The small molecule below binds the protein below.
Small molecule (SMILES): O=C(CSc1n[nH]c(-c2ccncc2)n1)c1cccs1

Binding-site contacts:
Ligand atom C7 contacts residue GLU121 of chain 1.A at 3.0 Å.
Ligand atom S11 contacts residue GLY50 of chain 1.A at 3.6 Å.
Ligand atom O16 contacts residue VAL57 of chain 1.A at 3.2 Å.
Ligand atom N18 contacts residue VAL57 of chain 1.A at 3.4 Å.
Ligand atom C8 contacts residue THR183 of chain 1.A at 3.6 Å.
Ligand atom C8 contacts residue ALA70 of chain 1.A at 3.6 Å (hydrophobic).
Ligand atom N17 contacts residue VAL57 of chain 1.A at 3.5 Å.
Ligand atom C4 contacts residue ASP184 of chain 1.A at 3.2 Å.
Ligand atom C15 contacts residue LYS72 of chain 1.A at 3.7 Å.
Ligand atom C19 contacts residue VAL57 of chain 1.A at 3.6 Å (hydrophobic).
Ligand atom C3 contacts residue LYS72 of chain 1.A at 3.4 Å.
Ligand atom N18 contacts residue THR183 of chain 1.A at 3.6 Å.
Ligand atom C9 contacts residue LEU173 of chain 1.A at 3.5 Å (hydrophobic).
Ligand atom C6 contacts residue PHE327 of chain 1.A at 3.7 Å (hydrophobic).
Ligand atom N12 contacts residue TYR122 of chain 1.A at 3.7 Å.
Ligand atom C1 contacts residue GLY52 of chain 1.A at 3.7 Å.
Ligand atom S20 contacts residue GLY55 of chain 1.A at 3.6 Å.
Ligand atom N18 contacts residue ASP184 of chain 1.A at 2.9 Å (salt-bridge).
Ligand atom O16 contacts residue THR51 of chain 1.A at 3.2 Å (h-bond).
Ligand atom C7 contacts residue ALA70 of chain 1.A at 3.4 Å (hydrophobic).
Ligand atom N12 contacts residue GLU121 of chain 1.A at 3.3 Å (salt-bridge).
Ligand atom S20 contacts residue GLY52 of chain 1.A at 3.6 Å.
Ligand atom N17 contacts residue THR183 of chain 1.A at 2.9 Å (h-bond).
Ligand atom C5 contacts residue LEU173 of chain 1.A at 3.7 Å (hydrophobic).
Ligand atom C7 contacts residue LEU173 of chain 1.A at 3.7 Å (hydrophobic).
Ligand atom S20 contacts residue ARG56 of chain 1.A at 3.6 Å.
Ligand atom C4 contacts residue THR51 of chain 1.A at 3.6 Å.
Ligand atom N12 contacts residue ALA70 of chain 1.A at 3.5 Å.
Ligand atom C8 contacts residue LEU173 of chain 1.A at 3.6 Å (hydrophobic).
Ligand atom C6 contacts residue VAL123 of chain 1.A at 3.4 Å (hydrophobic).
Ligand atom C14 contacts residue THR51 of chain 1.A at 3.5 Å.
Ligand atom C15 contacts residue GLY52 of chain 1.A at 3.7 Å.
Ligand atom C10 contacts residue VAL57 of chain 1.A at 3.5 Å (hydrophobic).
Ligand atom C1 contacts residue LEU74 of chain 1.A at 3.5 Å (hydrophobic).
Ligand atom N13 contacts residue VAL57 of chain 1.A at 3.7 Å.
Ligand atom C2 contacts residue LYS72 of chain 1.A at 3.6 Å.
Ligand atom O16 contacts residue GLY50 of chain 1.A at 3.2 Å.
Ligand atom C7 contacts residue VAL123 of chain 1.A at 3.7 Å (hydrophobic).
Ligand atom N12 contacts residue VAL123 of chain 1.A at 2.9 Å (h-bond).
Ligand atom N17 contacts residue ASP184 of chain 1.A at 3.6 Å (salt-bridge).

Sequence of chain 1.A:
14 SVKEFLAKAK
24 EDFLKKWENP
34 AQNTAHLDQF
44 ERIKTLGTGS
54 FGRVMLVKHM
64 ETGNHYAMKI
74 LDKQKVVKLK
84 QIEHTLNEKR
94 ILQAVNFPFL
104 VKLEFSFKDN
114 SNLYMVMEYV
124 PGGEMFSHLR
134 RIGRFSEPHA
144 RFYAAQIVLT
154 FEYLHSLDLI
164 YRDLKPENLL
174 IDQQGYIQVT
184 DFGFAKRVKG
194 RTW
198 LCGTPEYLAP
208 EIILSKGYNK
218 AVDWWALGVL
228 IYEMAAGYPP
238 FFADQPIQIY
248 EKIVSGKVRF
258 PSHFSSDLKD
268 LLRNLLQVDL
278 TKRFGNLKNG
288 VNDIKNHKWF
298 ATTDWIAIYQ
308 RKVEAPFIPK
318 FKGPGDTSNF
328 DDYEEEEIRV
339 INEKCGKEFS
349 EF